Sequence of chain 8.A:
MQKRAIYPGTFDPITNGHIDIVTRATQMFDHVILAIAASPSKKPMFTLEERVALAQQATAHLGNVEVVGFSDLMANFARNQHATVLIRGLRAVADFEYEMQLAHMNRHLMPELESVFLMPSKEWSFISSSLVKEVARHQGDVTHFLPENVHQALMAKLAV

A protein and the small-molecule ligand that binds it are described below.
Small molecule (SMILES): COc1ccc(Oc2cccc([C@@H](C)Nc3nc4n(n3)C(=O)CC(C)=N4)c2)cc1

Binding-site contacts:
Ligand atom C9 contacts residue PG41 of chain 10.G at 3.6 Å.
Ligand atom C15 contacts residue HIS138 of chain 8.A at 3.5 Å.
Ligand atom C contacts residue LEU102 of chain 10.A at 3.6 Å (hydrophobic).
Ligand atom N1 contacts residue HIS138 of chain 8.A at 3.4 Å.
Ligand atom N contacts residue HIS138 of chain 8.A at 3.6 Å.
Ligand atom C12 contacts residue ALA37 of chain 10.A at 3.4 Å (hydrophobic).
Ligand atom O2 contacts residue GLU134 of chain 8.A at 3.5 Å.
Ligand atom C9 contacts residue ALA37 of chain 10.A at 3.6 Å (hydrophobic).
Ligand atom C12 contacts residue PHE70 of chain 10.A at 3.8 Å (hydrophobic).
Ligand atom O1 contacts residue PHE70 of chain 10.A at 3.7 Å.
Ligand atom C6 contacts residue PG41 of chain 10.G at 3.7 Å.
Ligand atom C4 contacts residue PG41 of chain 10.G at 3.8 Å.
Ligand atom C13 contacts residue HIS138 of chain 8.A at 3.6 Å.
Ligand atom C7 contacts residue ALA37 of chain 10.A at 3.4 Å (hydrophobic).
Ligand atom C contacts residue ASN106 of chain 10.A at 3.4 Å.
Ligand atom C14 contacts residue ASP72 of chain 10.A at 3.4 Å.
Ligand atom C2 contacts residue ARG88 of chain 10.A at 3.6 Å.
Ligand atom C10 contacts residue ALA37 of chain 10.A at 3.7 Å (hydrophobic).
Ligand atom O contacts residue LEU102 of chain 10.A at 3.7 Å.
Ligand atom C3 contacts residue PG41 of chain 10.G at 3.8 Å.
Ligand atom C8 contacts residue PG41 of chain 10.G at 3.7 Å.
Ligand atom C11 contacts residue ALA37 of chain 10.A at 3.6 Å (hydrophobic).
Ligand atom N4 contacts residue LEU73 of chain 10.A at 3.6 Å.
Ligand atom C contacts residue GLU99 of chain 10.A at 3.6 Å.
Ligand atom O contacts residue MET74 of chain 10.A at 3.7 Å.
Ligand atom C5 contacts residue PG41 of chain 10.G at 3.7 Å.
Ligand atom N3 contacts residue LEU73 of chain 10.A at 3.7 Å.
Ligand atom O2 contacts residue PG41 of chain 10.G at 3.2 Å.
Ligand atom C8 contacts residue ALA37 of chain 10.A at 3.4 Å (hydrophobic).
Ligand atom C9 contacts residue THR10 of chain 10.A at 3.6 Å.
Ligand atom C16 contacts residue PG41 of chain 10.G at 3.7 Å.
Ligand atom C3 contacts residue PRO8 of chain 10.A at 3.7 Å (hydrophobic).
Ligand atom C14 contacts residue SER71 of chain 10.A at 3.7 Å.
Ligand atom C5 contacts residue MET74 of chain 10.A at 3.6 Å (hydrophobic).
Ligand atom N contacts residue ASP72 of chain 10.A at 3.0 Å (salt-bridge).
Ligand atom N4 contacts residue MET74 of chain 10.A at 2.9 Å (h-bond).
Ligand atom C contacts residue ARG88 of chain 10.A at 3.4 Å.
Ligand atom C1 contacts residue MET74 of chain 10.A at 3.7 Å (hydrophobic).
Ligand atom C19 contacts residue ASN106 of chain 10.A at 3.5 Å.
Ligand atom O contacts residue ASN106 of chain 10.A at 3.1 Å (h-bond).

Sequence of chain 10.A:
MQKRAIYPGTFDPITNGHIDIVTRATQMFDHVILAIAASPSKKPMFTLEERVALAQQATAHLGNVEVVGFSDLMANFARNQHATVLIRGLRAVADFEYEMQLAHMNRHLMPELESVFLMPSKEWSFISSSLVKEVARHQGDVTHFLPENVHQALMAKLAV